Binding-site contacts:
Ligand atom C6 contacts residue TRP202 of chain 2.B at 3.5 Å (hydrophobic).
Ligand atom O2P contacts residue THR154 of chain 2.B at 3.2 Å (h-bond).
Ligand atom N1 contacts residue TRP202 of chain 2.B at 3.2 Å.
Ligand atom C6 contacts residue LYS181 of chain 2.B at 3.5 Å.
Ligand atom O6 contacts residue LYS181 of chain 2.B at 2.8 Å (salt-bridge).
Ligand atom O2' contacts residue ASP150 of chain 2.B at 3.1 Å (salt-bridge).
Ligand atom O2P contacts residue ALA153 of chain 2.B at 3.0 Å (h-bond).
Ligand atom C2 contacts residue ILE203 of chain 2.B at 3.5 Å (hydrophobic).
Ligand atom C2 contacts residue TRP202 of chain 2.B at 3.2 Å (hydrophobic).
Ligand atom O6 contacts residue VAL201 of chain 2.B at 3.6 Å.
Ligand atom N9 contacts residue TRP202 of chain 2.B at 3.7 Å.
Ligand atom O6 contacts residue ILE203 of chain 2.B at 2.9 Å (h-bond).
Ligand atom N7 contacts residue TRP202 of chain 2.B at 3.6 Å.
Ligand atom O2' contacts residue ILE151 of chain 2.B at 3.3 Å (h-bond).
Ligand atom O3' contacts residue POP1 of chain 2.H at 2.5 Å (h-bond).
Ligand atom C2' contacts residue ILE151 of chain 2.B at 3.5 Å (hydrophobic).
Ligand atom N9 contacts residue ILE151 of chain 2.B at 3.4 Å.
Ligand atom C4 contacts residue ILE151 of chain 2.B at 3.5 Å (hydrophobic).
Ligand atom O2 contacts residue ASP209 of chain 2.B at 2.8 Å (salt-bridge).
Ligand atom O2 contacts residue ILE203 of chain 2.B at 3.3 Å (h-bond).
Ligand atom P contacts residue GLY155 of chain 2.B at 3.7 Å.
Ligand atom C5 contacts residue TRP202 of chain 2.B at 3.5 Å (hydrophobic).
Ligand atom O3P contacts residue THR157 of chain 2.B at 2.8 Å (h-bond).
Ligand atom O1P contacts residue THR154 of chain 2.B at 2.9 Å (h-bond).
Ligand atom C5 contacts residue ILE151 of chain 2.B at 3.6 Å (hydrophobic).
Ligand atom O3P contacts residue PHE156 of chain 2.B at 3.6 Å (h-bond).
Ligand atom O1P contacts residue ALA153 of chain 2.B at 3.6 Å.
Ligand atom C6 contacts residue ILE203 of chain 2.B at 3.7 Å (hydrophobic).
Ligand atom C8 contacts residue ILE151 of chain 2.B at 3.6 Å (hydrophobic).
Ligand atom N7 contacts residue LYS181 of chain 2.B at 3.2 Å (salt-bridge).
Ligand atom C5 contacts residue LYS181 of chain 2.B at 3.6 Å.
Ligand atom O2 contacts residue TYR208 of chain 2.B at 3.6 Å.
Ligand atom P contacts residue THR154 of chain 2.B at 3.6 Å.
Ligand atom N1 contacts residue ILE203 of chain 2.B at 2.9 Å (h-bond).
Ligand atom C4 contacts residue TRP202 of chain 2.B at 3.3 Å (hydrophobic).
Ligand atom N3 contacts residue TRP202 of chain 2.B at 3.3 Å.
Ligand atom O6 contacts residue TRP202 of chain 2.B at 3.5 Å.
Ligand atom O2 contacts residue TRP202 of chain 2.B at 3.7 Å.
Ligand atom O2P contacts residue GLY155 of chain 2.B at 2.6 Å (h-bond).
Ligand atom O2P contacts residue PHE156 of chain 2.B at 3.6 Å (h-bond).

This small molecule binds to this protein.
Small molecule (SMILES): O=c1[nH]c(=O)c2[nH+]cn([C@@H]3O[C@H](COP(=O)(O)O)[C@@H](O)[C@H]3O)c2[nH]1

Sequence of chain 2.B:
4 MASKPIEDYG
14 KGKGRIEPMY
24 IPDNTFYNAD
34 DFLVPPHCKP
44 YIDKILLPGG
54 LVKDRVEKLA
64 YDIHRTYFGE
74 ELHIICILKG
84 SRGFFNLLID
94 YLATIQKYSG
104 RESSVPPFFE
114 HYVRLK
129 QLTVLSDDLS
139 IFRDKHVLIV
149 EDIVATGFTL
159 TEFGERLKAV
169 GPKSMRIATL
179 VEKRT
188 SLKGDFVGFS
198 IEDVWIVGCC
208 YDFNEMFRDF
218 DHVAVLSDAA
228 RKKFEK